Binding-site contacts:
Ligand atom C2 contacts residue PHE237 of chain 34.A at 3.6 Å (hydrophobic).
Ligand atom O2 contacts residue VAL196 of chain 34.A at 3.4 Å.
Ligand atom C7 contacts residue MET132 of chain 34.A at 3.3 Å (hydrophobic).
Ligand atom C4 contacts residue MET132 of chain 34.A at 3.8 Å (hydrophobic).
Ligand atom C1 contacts residue TYR205 of chain 34.A at 3.8 Å (hydrophobic).
Ligand atom C17 contacts residue TYR159 of chain 34.A at 3.7 Å (hydrophobic).
Ligand atom CL2 contacts residue ALA24 of chain 34.C at 3.5 Å.
Ligand atom O1 contacts residue MET132 of chain 34.A at 3.7 Å.
Ligand atom C7 contacts residue PHE237 of chain 34.A at 3.5 Å (hydrophobic).
Ligand atom CL3 contacts residue LEU240 of chain 34.A at 3.8 Å.
Ligand atom C21 contacts residue HIS207 of chain 34.A at 3.6 Å.
Ligand atom C21 contacts residue TYR205 of chain 34.A at 3.8 Å (hydrophobic).
Ligand atom C10 contacts residue TYR159 of chain 34.A at 3.5 Å (hydrophobic).
Ligand atom C16 contacts residue ALA24 of chain 34.C at 3.8 Å (hydrophobic).
Ligand atom C6 contacts residue TYR112 of chain 34.A at 3.7 Å (hydrophobic).
Ligand atom C9 contacts residue VAL199 of chain 34.A at 3.6 Å (hydrophobic).
Ligand atom CL2 contacts residue ILE25 of chain 34.C at 3.4 Å.
Ligand atom C12 contacts residue PHE134 of chain 34.A at 3.8 Å (hydrophobic).
Ligand atom C13 contacts residue PHE134 of chain 34.A at 3.7 Å (hydrophobic).
Ligand atom C13 contacts residue ILE110 of chain 34.A at 3.7 Å (hydrophobic).
Ligand atom O3 contacts residue PHE130 of chain 34.A at 3.6 Å.
Ligand atom C3 contacts residue MET132 of chain 34.A at 3.7 Å (hydrophobic).
Ligand atom O1 contacts residue PHE237 of chain 34.A at 3.8 Å.
Ligand atom C11 contacts residue ILE110 of chain 34.A at 3.8 Å (hydrophobic).
Ligand atom C9 contacts residue PHE237 of chain 34.A at 3.7 Å (hydrophobic).
Ligand atom C20 contacts residue ILE194 of chain 34.A at 3.8 Å (hydrophobic).
Ligand atom C5 contacts residue TYR112 of chain 34.A at 3.5 Å (hydrophobic).
Ligand atom C19 contacts residue LEU240 of chain 34.A at 3.8 Å (hydrophobic).
Ligand atom C13 contacts residue MET132 of chain 34.A at 3.4 Å (hydrophobic).
Ligand atom C16 contacts residue TYR159 of chain 34.A at 3.8 Å (hydrophobic).
Ligand atom C17 contacts residue ALA24 of chain 34.C at 3.7 Å (hydrophobic).
Ligand atom C12 contacts residue ILE110 of chain 34.A at 3.8 Å (hydrophobic).
Ligand atom C20 contacts residue LEU240 of chain 34.A at 3.8 Å (hydrophobic).
Ligand atom C21 contacts residue SER128 of chain 34.A at 3.8 Å.
Ligand atom O1 contacts residue ILE110 of chain 34.A at 3.7 Å.
Ligand atom C8 contacts residue MET132 of chain 34.A at 3.4 Å (hydrophobic).
Ligand atom CL3 contacts residue PHE134 of chain 34.A at 3.8 Å.
Ligand atom O3 contacts residue TYR112 of chain 34.A at 3.6 Å.
Ligand atom C14 contacts residue TYR159 of chain 34.A at 3.5 Å (hydrophobic).
Ligand atom CL2 contacts residue TYR159 of chain 34.A at 3.6 Å.

Sequence of chain 34.A:
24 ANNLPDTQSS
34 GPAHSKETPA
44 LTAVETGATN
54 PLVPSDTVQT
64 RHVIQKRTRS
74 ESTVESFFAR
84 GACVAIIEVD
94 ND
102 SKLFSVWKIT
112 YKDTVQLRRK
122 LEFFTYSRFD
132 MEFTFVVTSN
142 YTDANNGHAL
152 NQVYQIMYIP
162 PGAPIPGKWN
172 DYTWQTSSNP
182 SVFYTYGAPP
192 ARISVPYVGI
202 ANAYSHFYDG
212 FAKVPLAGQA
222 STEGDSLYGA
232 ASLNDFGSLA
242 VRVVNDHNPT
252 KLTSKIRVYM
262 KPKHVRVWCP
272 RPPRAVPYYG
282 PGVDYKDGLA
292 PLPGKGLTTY

Sequence of chain 34.C:
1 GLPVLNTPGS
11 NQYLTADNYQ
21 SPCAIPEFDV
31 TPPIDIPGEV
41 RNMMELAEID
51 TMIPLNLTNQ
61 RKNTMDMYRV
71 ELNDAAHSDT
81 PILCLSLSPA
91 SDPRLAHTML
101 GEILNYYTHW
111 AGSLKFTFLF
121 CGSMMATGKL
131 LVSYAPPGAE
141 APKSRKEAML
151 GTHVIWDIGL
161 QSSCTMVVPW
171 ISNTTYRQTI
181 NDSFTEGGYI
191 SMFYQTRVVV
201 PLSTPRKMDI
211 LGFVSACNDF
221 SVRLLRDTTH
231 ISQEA

A small-molecule ligand and the protein it binds are described below.
Small molecule (SMILES): COc1ccc(OCc2ccc(COc3c(Cl)cccc3Cl)cc2)c(Cl)c1